Binding-site contacts:
Ligand atom O16 contacts residue GLN280 of chain 1.A at 2.6 Å (h-bond).
Ligand atom N7 contacts residue GLY279 of chain 1.A at 3.7 Å.
Ligand atom C12 contacts residue PHE283 of chain 1.A at 3.5 Å (hydrophobic).
Ligand atom C5 contacts residue PHE283 of chain 1.A at 3.4 Å (hydrophobic).
Ligand atom C24 contacts residue PHE283 of chain 1.A at 3.6 Å (hydrophobic).
Ligand atom C18 contacts residue GLY279 of chain 1.A at 3.4 Å.
Ligand atom C28 contacts residue VAL287 of chain 1.A at 3.8 Å (hydrophobic).
Ligand atom C12 contacts residue GLY279 of chain 1.A at 3.7 Å.
Ligand atom N1 contacts residue PHE283 of chain 1.A at 3.7 Å.
Ligand atom C26 contacts residue TYR247 of chain 1.A at 3.3 Å (hydrophobic).
Ligand atom N2 contacts residue GLY279 of chain 1.A at 3.6 Å.
Ligand atom C4 contacts residue GLY279 of chain 1.A at 3.4 Å.
Ligand atom N1 contacts residue PHE250 of chain 1.A at 3.8 Å.
Ligand atom O17 contacts residue MET267 of chain 1.A at 3.5 Å (h-bond).
Ligand atom C29 contacts residue GLU275 of chain 1.A at 3.7 Å.
Ligand atom C9 contacts residue PHE283 of chain 1.A at 3.3 Å (hydrophobic).
Ligand atom C23 contacts residue PHE283 of chain 1.A at 3.4 Å (hydrophobic).
Ligand atom C8 contacts residue MET267 of chain 1.A at 3.6 Å (hydrophobic).
Ligand atom C30 contacts residue LEU229 of chain 1.A at 3.8 Å (hydrophobic).
Ligand atom C11 contacts residue GLY279 of chain 1.A at 3.4 Å.
Ligand atom C32 contacts residue GLU275 of chain 1.A at 3.4 Å.
Ligand atom C4 contacts residue TYR247 of chain 1.A at 3.7 Å (hydrophobic).
Ligand atom C10 contacts residue PHE283 of chain 1.A at 3.6 Å (hydrophobic).
Ligand atom O17 contacts residue PHE283 of chain 1.A at 3.8 Å.
Ligand atom N7 contacts residue TYR247 of chain 1.A at 2.7 Å (h-bond).
Ligand atom C32 contacts residue MET267 of chain 1.A at 3.8 Å (hydrophobic).
Ligand atom C18 contacts residue PHE283 of chain 1.A at 3.5 Å (hydrophobic).
Ligand atom C23 contacts residue GLY282 of chain 1.A at 3.5 Å.
Ligand atom C8 contacts residue GLY279 of chain 1.A at 3.6 Å.
Ligand atom C6 contacts residue GLN280 of chain 1.A at 3.7 Å.
Ligand atom C31 contacts residue LEU229 of chain 1.A at 3.7 Å (hydrophobic).
Ligand atom C13 contacts residue GLN280 of chain 1.A at 3.7 Å.
Ligand atom O27 contacts residue VAL287 of chain 1.A at 3.5 Å.
Ligand atom C11 contacts residue TYR247 of chain 1.A at 3.4 Å (hydrophobic).
Ligand atom C13 contacts residue TYR247 of chain 1.A at 3.4 Å (hydrophobic).
Ligand atom C28 contacts residue PHE193 of chain 1.A at 3.8 Å (hydrophobic).
Ligand atom C20 contacts residue MET267 of chain 1.A at 3.8 Å (hydrophobic).
Ligand atom C32 contacts residue VAL276 of chain 1.A at 3.8 Å (hydrophobic).
Ligand atom C5 contacts residue PHE250 of chain 1.A at 3.8 Å (hydrophobic).
Ligand atom C29 contacts residue MET267 of chain 1.A at 3.6 Å (hydrophobic).

Sequence of chain 1.A:
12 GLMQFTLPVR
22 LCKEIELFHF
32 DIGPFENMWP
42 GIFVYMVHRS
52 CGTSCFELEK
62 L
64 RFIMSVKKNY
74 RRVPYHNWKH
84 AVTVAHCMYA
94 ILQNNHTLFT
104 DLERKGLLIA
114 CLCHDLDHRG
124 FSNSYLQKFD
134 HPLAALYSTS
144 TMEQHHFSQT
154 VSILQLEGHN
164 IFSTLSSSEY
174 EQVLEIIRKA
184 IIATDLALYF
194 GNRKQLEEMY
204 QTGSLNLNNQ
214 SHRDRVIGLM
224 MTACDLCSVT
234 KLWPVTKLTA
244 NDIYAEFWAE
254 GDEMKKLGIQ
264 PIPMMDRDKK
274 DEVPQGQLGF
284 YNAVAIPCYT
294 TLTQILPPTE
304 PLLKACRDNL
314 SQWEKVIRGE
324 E

A small-molecule ligand and the protein it binds are described below.
Small molecule (SMILES): COc1ccc(-n2c(CCN3C(=O)c4ccccc4C3=O)nc3ccccc3c2=O)cc1